The protein below binds the small molecule below.
Small molecule (SMILES): CC(=O)N[C@@H]1[C@@H](O)[C@H](O)[C@@H](CO)O[C@H]1O

Sequence of chain 1.B:
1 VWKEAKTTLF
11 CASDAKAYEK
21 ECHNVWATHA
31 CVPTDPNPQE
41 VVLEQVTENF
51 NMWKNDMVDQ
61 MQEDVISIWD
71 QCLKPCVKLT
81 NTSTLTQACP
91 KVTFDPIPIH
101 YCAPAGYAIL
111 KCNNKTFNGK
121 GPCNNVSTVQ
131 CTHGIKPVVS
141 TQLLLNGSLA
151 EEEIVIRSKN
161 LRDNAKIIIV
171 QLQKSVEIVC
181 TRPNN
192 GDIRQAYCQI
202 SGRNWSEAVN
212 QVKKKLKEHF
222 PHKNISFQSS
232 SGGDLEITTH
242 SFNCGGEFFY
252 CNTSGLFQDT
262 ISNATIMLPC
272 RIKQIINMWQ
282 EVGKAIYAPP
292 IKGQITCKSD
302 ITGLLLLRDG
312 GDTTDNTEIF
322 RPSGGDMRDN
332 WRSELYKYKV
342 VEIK

Binding-site contacts:
Ligand atom O3 contacts residue ASN124 of chain 1.B at 4.1 Å.
Ligand atom O6 contacts residue ASN118 of chain 1.B at 3.4 Å (h-bond).
Ligand atom C7 contacts residue ASN114 of chain 1.B at 3.1 Å.
Ligand atom O5 contacts residue THR116 of chain 1.B at 4.0 Å.
Ligand atom C4 contacts residue ASN114 of chain 1.B at 4.1 Å.
Ligand atom C2 contacts residue ASN114 of chain 1.B at 2.5 Å.
Ligand atom O5 contacts residue PHE117 of chain 1.B at 4.3 Å.
Ligand atom C1 contacts residue THR116 of chain 1.B at 3.6 Å.
Ligand atom C3 contacts residue ASN114 of chain 1.B at 3.8 Å.
Ligand atom N2 contacts residue ASN114 of chain 1.B at 3.1 Å (h-bond).
Ligand atom C5 contacts residue THR116 of chain 1.B at 4.3 Å.
Ligand atom O5 contacts residue ASN114 of chain 1.B at 2.2 Å (h-bond).
Ligand atom O7 contacts residue ASN114 of chain 1.B at 2.5 Å (h-bond).
Ligand atom C2 contacts residue ASN124 of chain 1.B at 3.6 Å.
Ligand atom C1 contacts residue ASN114 of chain 1.B at 1.4 Å.
Ligand atom C7 contacts residue ASN124 of chain 1.B at 3.0 Å.
Ligand atom O6 contacts residue THR116 of chain 1.B at 3.3 Å (h-bond).
Ligand atom N2 contacts residue ASN124 of chain 1.B at 3.2 Å (h-bond).
Ligand atom O7 contacts residue ASN124 of chain 1.B at 2.7 Å (h-bond).
Ligand atom O6 contacts residue PHE117 of chain 1.B at 3.5 Å.
Ligand atom C8 contacts residue ASN124 of chain 1.B at 3.6 Å.
Ligand atom C5 contacts residue ASN114 of chain 1.B at 3.6 Å.